Sequence of chain 1.B:
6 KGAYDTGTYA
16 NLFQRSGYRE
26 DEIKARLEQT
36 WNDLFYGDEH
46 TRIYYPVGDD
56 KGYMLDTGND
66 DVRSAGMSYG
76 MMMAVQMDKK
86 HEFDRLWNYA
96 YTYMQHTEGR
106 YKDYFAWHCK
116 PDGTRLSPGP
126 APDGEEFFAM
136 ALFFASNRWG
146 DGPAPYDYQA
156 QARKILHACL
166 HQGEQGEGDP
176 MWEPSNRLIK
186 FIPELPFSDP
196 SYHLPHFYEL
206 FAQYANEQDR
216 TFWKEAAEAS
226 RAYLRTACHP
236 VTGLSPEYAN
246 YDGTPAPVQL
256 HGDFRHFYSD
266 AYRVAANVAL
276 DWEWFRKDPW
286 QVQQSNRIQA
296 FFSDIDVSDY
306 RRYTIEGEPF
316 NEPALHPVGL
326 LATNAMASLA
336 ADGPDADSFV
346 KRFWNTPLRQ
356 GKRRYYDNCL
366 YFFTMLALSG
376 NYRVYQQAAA

Binding-site contacts:
Ligand atom O2 contacts residue TRP112 of chain 1.B at 3.8 Å.
Ligand atom O3 contacts residue ASP61 of chain 1.B at 3.1 Å (salt-bridge).
Ligand atom C5 contacts residue TYR361 of chain 1.B at 3.7 Å (hydrophobic).
Ligand atom O3 contacts residue TRP112 of chain 1.B at 3.7 Å.
Ligand atom O2 contacts residue TYR360 of chain 1.B at 3.9 Å.
Ligand atom O4 contacts residue TRP112 of chain 1.B at 3.7 Å.
Ligand atom O2 contacts residue ASP61 of chain 1.B at 2.8 Å (salt-bridge).
Ligand atom O3 contacts residue ALA70 of chain 1.B at 3.8 Å.
Ligand atom C4 contacts residue TRP112 of chain 1.B at 3.9 Å (hydrophobic).
Ligand atom O2 contacts residue ARG268 of chain 1.B at 3.2 Å (salt-bridge).
Ligand atom O5 contacts residue ARG68 of chain 1.B at 3.0 Å (salt-bridge).
Ligand atom O3 contacts residue ASP128 of chain 1.B at 3.1 Å (salt-bridge).
Ligand atom O5 contacts residue ALA126 of chain 1.B at 3.8 Å.
Ligand atom C3 contacts residue ASP61 of chain 1.B at 3.9 Å.
Ligand atom C5 contacts residue TRP112 of chain 1.B at 3.6 Å (hydrophobic).
Ligand atom O2 contacts residue ASN64 of chain 1.B at 3.8 Å.
Ligand atom C1 contacts residue HIS321 of chain 1.B at 3.5 Å.
Ligand atom C2 contacts residue ASP61 of chain 1.B at 3.6 Å.
Ligand atom O5 contacts residue SER264 of chain 1.B at 3.6 Å.
Ligand atom O4 contacts residue HIS256 of chain 1.B at 3.9 Å.
Ligand atom O3 contacts residue ARG68 of chain 1.B at 2.9 Å (salt-bridge).
Ligand atom C5 contacts residue PRO125 of chain 1.B at 3.8 Å (hydrophobic).
Ligand atom O3 contacts residue ALA126 of chain 1.B at 2.9 Å.
Ligand atom O1 contacts residue HIS321 of chain 1.B at 2.7 Å (h-bond).
Ligand atom C5 contacts residue ARG68 of chain 1.B at 3.6 Å.
Ligand atom C2 contacts residue ASP128 of chain 1.B at 3.6 Å.
Ligand atom O3 contacts residue SER122 of chain 1.B at 3.7 Å.
Ligand atom C3 contacts residue ASP128 of chain 1.B at 3.8 Å.
Ligand atom C3 contacts residue ALA126 of chain 1.B at 4.0 Å (hydrophobic).
Ligand atom O4 contacts residue TYR197 of chain 1.B at 3.6 Å (h-bond).
Ligand atom C2 contacts residue ALA70 of chain 1.B at 3.9 Å (hydrophobic).
Ligand atom O4 contacts residue ILE187 of chain 1.B at 3.7 Å.
Ligand atom O2 contacts residue ASP128 of chain 1.B at 2.7 Å (salt-bridge).
Ligand atom C5 contacts residue ILE187 of chain 1.B at 4.0 Å (hydrophobic).
Ligand atom C3 contacts residue TRP112 of chain 1.B at 3.8 Å (hydrophobic).
Ligand atom C3 contacts residue TYR197 of chain 1.B at 3.5 Å (hydrophobic).
Ligand atom C5 contacts residue ASP265 of chain 1.B at 3.5 Å.
Ligand atom C3 contacts residue ARG68 of chain 1.B at 3.9 Å.
Ligand atom O2 contacts residue GLY124 of chain 1.B at 3.7 Å.
Ligand atom C1 contacts residue TRP112 of chain 1.B at 3.9 Å (hydrophobic).

The protein below binds the small molecule below.
Small molecule (SMILES): OC[C@@H]1O[C@@H](O[C@@H]2[C@@H](O)[C@H](O[C@@H]3CO[C@@H](O[C@@H]4CO[C@@H](O)[C@H](O)[C@H]4O)[C@H](O)[C@H]3O)OC[C@H]2O[C@@H]2OC[C@@H](O)[C@H](O)[C@H]2O)[C@H](O)[C@H]1O